Sequence of chain 1.G:
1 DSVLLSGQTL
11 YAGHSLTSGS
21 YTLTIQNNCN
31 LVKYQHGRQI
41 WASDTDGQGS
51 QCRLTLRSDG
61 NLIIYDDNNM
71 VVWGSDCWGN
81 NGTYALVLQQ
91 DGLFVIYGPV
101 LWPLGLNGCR

Binding-site contacts:
Ligand atom C8 contacts residue ASN81 of chain 1.G at 3.1 Å.
Ligand atom C5 contacts residue GLY82 of chain 1.G at 4.0 Å.
Ligand atom C1 contacts residue GLY82 of chain 1.G at 4.2 Å.
Ligand atom C1 contacts residue SER58 of chain 1.G at 4.2 Å.
Ligand atom C3 contacts residue ASN81 of chain 1.G at 3.7 Å.
Ligand atom C5 contacts residue SER58 of chain 1.G at 4.2 Å.
Ligand atom O6 contacts residue SER58 of chain 1.G at 3.5 Å.
Ligand atom N2 contacts residue ASN81 of chain 1.G at 2.7 Å (h-bond).
Ligand atom O7 contacts residue ASN81 of chain 1.G at 3.9 Å.
Ligand atom C4 contacts residue ASN81 of chain 1.G at 4.2 Å.
Ligand atom O6 contacts residue THR83 of chain 1.G at 3.3 Å (h-bond).
Ligand atom C6 contacts residue GLY82 of chain 1.G at 3.1 Å.
Ligand atom O2 contacts residue ARG93 of chain 1.H at 2.6 Å (salt-bridge).
Ligand atom C1 contacts residue ASN81 of chain 1.G at 1.4 Å.
Ligand atom C6 contacts residue THR83 of chain 1.G at 3.2 Å.
Ligand atom C2 contacts residue ARG93 of chain 1.H at 4.0 Å.
Ligand atom C2 contacts residue ASN81 of chain 1.G at 2.3 Å.
Ligand atom O6 contacts residue SER6 of chain 1.G at 3.9 Å.
Ligand atom O5 contacts residue SER58 of chain 1.G at 3.9 Å.
Ligand atom O6 contacts residue GLY82 of chain 1.G at 2.6 Å (h-bond).
Ligand atom C5 contacts residue ASN81 of chain 1.G at 3.6 Å.
Ligand atom O5 contacts residue ASN81 of chain 1.G at 2.4 Å (h-bond).
Ligand atom O5 contacts residue GLY82 of chain 1.G at 3.5 Å (h-bond).
Ligand atom O7 contacts residue SER58 of chain 1.G at 4.2 Å.
Ligand atom C7 contacts residue ASN81 of chain 1.G at 3.0 Å.
Ligand atom C6 contacts residue SER58 of chain 1.G at 4.3 Å.

A small-molecule ligand and the protein it binds are described below.
Small molecule (SMILES): CC(=O)N[C@H]1[C@H](O[C@H]2[C@H](O[C@H]3O[C@@H](C)[C@@H](O)[C@@H](O)[C@@H]3O)[C@@H](NC(C)=O)CO[C@@H]2CO)O[C@H](CO)[C@@H](O[C@@H]2O[C@H](CO)[C@@H](O)[C@H](O)[C@@H]2O)[C@@H]1O

Sequence of chain 1.H:
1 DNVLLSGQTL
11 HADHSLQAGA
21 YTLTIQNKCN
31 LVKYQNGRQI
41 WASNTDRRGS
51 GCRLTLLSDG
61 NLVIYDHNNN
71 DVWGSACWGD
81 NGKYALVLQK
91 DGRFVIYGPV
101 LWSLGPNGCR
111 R